Binding-site contacts:
Ligand atom S11 contacts residue MLA1 of chain 1.G at 3.5 Å (h-bond).
Ligand atom F20 contacts residue VAL121 of chain 1.A at 3.6 Å.
Ligand atom O17 contacts residue THR65 of chain 1.A at 3.5 Å.
Ligand atom O9 contacts residue VAL121 of chain 1.A at 3.7 Å.
Ligand atom C5 contacts residue HIS94 of chain 1.A at 3.5 Å.
Ligand atom C3 contacts residue HIS94 of chain 1.A at 3.2 Å.
Ligand atom F20 contacts residue LEU197 of chain 1.A at 3.4 Å.
Ligand atom F12 contacts residue THR199 of chain 1.A at 3.1 Å.
Ligand atom O16 contacts residue GLN92 of chain 1.A at 3.1 Å (h-bond).
Ligand atom O17 contacts residue GLN92 of chain 1.A at 3.5 Å (h-bond).
Ligand atom S7 contacts residue ZN1 of chain 1.B at 3.1 Å.
Ligand atom N10 contacts residue ZN1 of chain 1.B at 1.9 Å.
Ligand atom C3 contacts residue THR199 of chain 1.A at 3.5 Å.
Ligand atom C15 contacts residue ASN62 of chain 1.A at 3.6 Å.
Ligand atom F12 contacts residue HIS96 of chain 1.A at 3.1 Å.
Ligand atom O9 contacts residue ZN1 of chain 1.B at 3.3 Å.
Ligand atom N10 contacts residue HIS96 of chain 1.A at 3.3 Å (h-bond).
Ligand atom O9 contacts residue HIS94 of chain 1.A at 3.2 Å.
Ligand atom C24 contacts residue GLN134 of chain 1.A at 3.5 Å.
Ligand atom F12 contacts residue ZN1 of chain 1.B at 3.0 Å.
Ligand atom O17 contacts residue GLN67 of chain 1.A at 3.3 Å (h-bond).
Ligand atom O16 contacts residue MLA1 of chain 1.G at 2.4 Å (h-bond).
Ligand atom C25 contacts residue GLN134 of chain 1.A at 3.1 Å.
Ligand atom C3 contacts residue ZN1 of chain 1.B at 3.5 Å.
Ligand atom F12 contacts residue HIS94 of chain 1.A at 3.3 Å.
Ligand atom F13 contacts residue THR199 of chain 1.A at 3.6 Å.
Ligand atom O17 contacts residue ASN62 of chain 1.A at 3.0 Å (h-bond).
Ligand atom O8 contacts residue THR198 of chain 1.A at 2.9 Å (h-bond).
Ligand atom O16 contacts residue EDO1 of chain 1.H at 3.2 Å (h-bond).
Ligand atom C4 contacts residue ZN1 of chain 1.B at 3.6 Å.
Ligand atom O8 contacts residue LEU197 of chain 1.A at 3.2 Å.
Ligand atom N19 contacts residue GLN92 of chain 1.A at 3.6 Å.
Ligand atom N10 contacts residue HIS94 of chain 1.A at 3.4 Å (h-bond).
Ligand atom N10 contacts residue HIS119 of chain 1.A at 3.1 Å (h-bond).
Ligand atom F12 contacts residue THR198 of chain 1.A at 3.6 Å.
Ligand atom C26 contacts residue GLN134 of chain 1.A at 3.5 Å.
Ligand atom C4 contacts residue HIS94 of chain 1.A at 3.3 Å.
Ligand atom N10 contacts residue THR198 of chain 1.A at 2.7 Å (h-bond).
Ligand atom O16 contacts residue GLN67 of chain 1.A at 3.4 Å (h-bond).
Ligand atom C2 contacts residue THR199 of chain 1.A at 3.6 Å.

Sequence of chain 1.A:
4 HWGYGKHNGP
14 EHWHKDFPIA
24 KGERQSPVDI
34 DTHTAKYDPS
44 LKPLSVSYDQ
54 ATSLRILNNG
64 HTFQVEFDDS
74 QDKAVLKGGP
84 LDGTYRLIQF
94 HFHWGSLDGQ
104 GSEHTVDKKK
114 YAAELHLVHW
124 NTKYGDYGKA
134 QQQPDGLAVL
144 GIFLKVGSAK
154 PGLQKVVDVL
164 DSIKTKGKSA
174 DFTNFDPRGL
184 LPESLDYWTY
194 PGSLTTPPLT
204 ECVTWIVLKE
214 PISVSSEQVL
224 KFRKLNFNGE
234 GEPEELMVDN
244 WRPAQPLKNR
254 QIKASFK

This protein binds this small molecule.
Small molecule (SMILES): NS(=O)(=O)c1c(F)c(F)c(S(=O)(=O)CCO)c(NC2CCCCCCC2)c1F